Sequence of chain 1.A:
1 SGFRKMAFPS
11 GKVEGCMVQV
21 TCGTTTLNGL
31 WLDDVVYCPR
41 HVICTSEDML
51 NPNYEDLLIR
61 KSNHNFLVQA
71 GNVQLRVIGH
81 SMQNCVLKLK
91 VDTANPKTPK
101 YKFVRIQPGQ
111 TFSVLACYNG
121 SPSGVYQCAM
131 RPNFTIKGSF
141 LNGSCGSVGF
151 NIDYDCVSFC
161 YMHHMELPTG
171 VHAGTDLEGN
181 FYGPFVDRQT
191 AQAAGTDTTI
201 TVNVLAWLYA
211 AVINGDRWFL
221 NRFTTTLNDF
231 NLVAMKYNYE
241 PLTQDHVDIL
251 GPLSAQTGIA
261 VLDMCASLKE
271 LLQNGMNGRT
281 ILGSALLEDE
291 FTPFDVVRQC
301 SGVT

Sequence of chain 2.A:
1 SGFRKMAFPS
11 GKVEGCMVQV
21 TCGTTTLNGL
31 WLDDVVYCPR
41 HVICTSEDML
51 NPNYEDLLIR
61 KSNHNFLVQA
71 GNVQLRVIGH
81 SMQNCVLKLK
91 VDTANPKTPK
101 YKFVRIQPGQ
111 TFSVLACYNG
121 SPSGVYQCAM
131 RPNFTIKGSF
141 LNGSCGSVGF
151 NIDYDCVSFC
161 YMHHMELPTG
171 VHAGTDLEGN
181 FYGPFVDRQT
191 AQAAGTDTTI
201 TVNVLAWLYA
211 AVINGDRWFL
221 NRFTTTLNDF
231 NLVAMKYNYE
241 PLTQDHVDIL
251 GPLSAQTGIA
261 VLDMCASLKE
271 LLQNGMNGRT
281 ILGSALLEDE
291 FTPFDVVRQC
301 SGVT

Binding-site contacts:
Ligand atom C18 contacts residue ASN142 of chain 1.A at 3.7 Å.
Ligand atom C contacts residue DMS1 of chain 1.F at 3.6 Å.
Ligand atom N1 contacts residue SER144 of chain 1.A at 3.6 Å.
Ligand atom C3 contacts residue GLN189 of chain 1.A at 3.4 Å.
Ligand atom CL contacts residue MET165 of chain 1.A at 3.8 Å.
Ligand atom C7 contacts residue MET165 of chain 1.A at 3.7 Å (hydrophobic).
Ligand atom O1 contacts residue MET165 of chain 1.A at 3.5 Å.
Ligand atom C7 contacts residue HIS164 of chain 1.A at 3.8 Å.
Ligand atom N1 contacts residue HIS163 of chain 1.A at 2.7 Å (h-bond).
Ligand atom O1 contacts residue GLU166 of chain 1.A at 3.0 Å (salt-bridge).
Ligand atom C12 contacts residue GLU166 of chain 1.A at 3.9 Å.
Ligand atom C8 contacts residue HIS164 of chain 1.A at 3.2 Å.
Ligand atom C6 contacts residue MET49 of chain 1.A at 3.5 Å (hydrophobic).
Ligand atom C15 contacts residue LEU141 of chain 1.A at 3.5 Å (hydrophobic).
Ligand atom C12 contacts residue CYS145 of chain 1.A at 3.6 Å (hydrophobic).
Ligand atom C17 contacts residue ASN142 of chain 1.A at 3.8 Å.
Ligand atom C15 contacts residue GLU166 of chain 1.A at 3.5 Å.
Ligand atom C12 contacts residue HIS163 of chain 1.A at 3.3 Å.
Ligand atom C15 contacts residue ASN142 of chain 1.A at 3.5 Å.
Ligand atom CL contacts residue HIS41 of chain 1.A at 3.4 Å.
Ligand atom C16 contacts residue ASN142 of chain 1.A at 3.6 Å.
Ligand atom C15 contacts residue PHE140 of chain 1.A at 3.6 Å (hydrophobic).
Ligand atom C6 contacts residue ARG188 of chain 1.A at 3.6 Å.
Ligand atom C13 contacts residue HIS163 of chain 1.A at 3.8 Å.
Ligand atom CL contacts residue HIS164 of chain 1.A at 3.5 Å.
Ligand atom N1 contacts residue PHE140 of chain 1.A at 3.8 Å.
Ligand atom O contacts residue GLN189 of chain 1.A at 3.6 Å (h-bond).
Ligand atom C5 contacts residue GLN189 of chain 1.A at 3.5 Å.
Ligand atom C5 contacts residue ARG188 of chain 1.A at 3.6 Å.
Ligand atom C6 contacts residue MET165 of chain 1.A at 3.3 Å (hydrophobic).
Ligand atom C13 contacts residue LEU141 of chain 1.A at 3.6 Å (hydrophobic).
Ligand atom C13 contacts residue PHE140 of chain 1.A at 3.3 Å (hydrophobic).
Ligand atom C7 contacts residue MET49 of chain 1.A at 3.6 Å (hydrophobic).
Ligand atom CL contacts residue ASP187 of chain 1.A at 3.2 Å.
Ligand atom C13 contacts residue GLU166 of chain 1.A at 3.6 Å.
Ligand atom C5 contacts residue MET49 of chain 1.A at 3.7 Å (hydrophobic).
Ligand atom C6 contacts residue ASP187 of chain 1.A at 3.8 Å.
Ligand atom N contacts residue CYS145 of chain 1.A at 3.8 Å.
Ligand atom C14 contacts residue LEU141 of chain 1.A at 3.7 Å (hydrophobic).
Ligand atom C14 contacts residue GLU166 of chain 1.A at 3.8 Å.

The protein below binds the small molecule below.
Small molecule (SMILES): C[C@@]1(C(=O)Nc2cncc3ccccc23)CCOc2ccc(Cl)cc21